A small-molecule ligand and the protein it binds are described below.
Small molecule (SMILES): Nc1nc(=O)c2ncn([C@@H]3O[C@H](CO[P](=O)(O)O[C@H]4[C@@H](O)[C@H](n5cnc6c(N)ncnc65)O[C@@H]4CO[P](=O)(O)O[C@@H]4[C@@H](O)[C@H](n5cnc6c(N)ncnc65)O[C@@H]4COP(=O)=O)[C@@H](O)[C@H]3O)c2[nH]1

Binding-site contacts:
Ligand atom N7 contacts residue TYR85 of chain 16.E at 3.7 Å.
Ligand atom C6 contacts residue VAL29 of chain 16.E at 4.1 Å (hydrophobic).
Ligand atom C6 contacts residue LYS61 of chain 16.E at 3.8 Å.
Ligand atom C6 contacts residue SER47 of chain 16.E at 3.9 Å.
Ligand atom O6 contacts residue LYS61 of chain 16.E at 3.0 Å (salt-bridge).
Ligand atom N9 contacts residue LYS61 of chain 16.E at 3.7 Å.
Ligand atom C6 contacts residue THR45 of chain 16.E at 3.1 Å.
Ligand atom C5 contacts residue VAL29 of chain 16.E at 4.0 Å (hydrophobic).
Ligand atom N9 contacts residue TYR85 of chain 16.E at 4.0 Å.
Ligand atom C5' contacts residue TYR85 of chain 16.E at 4.0 Å (hydrophobic).
Ligand atom C5 contacts residue TYR85 of chain 16.E at 3.5 Å (hydrophobic).
Ligand atom OP1 contacts residue LYS43 of chain 16.E at 2.9 Å (salt-bridge).
Ligand atom C8 contacts residue TYR85 of chain 16.E at 3.8 Å (hydrophobic).
Ligand atom N7 contacts residue LYS61 of chain 16.E at 3.7 Å.
Ligand atom N6 contacts residue THR45 of chain 16.E at 2.5 Å (h-bond).
Ligand atom C6 contacts residue THR59 of chain 16.E at 3.6 Å.
Ligand atom OP2 contacts residue LYS43 of chain 16.E at 2.7 Å (salt-bridge).
Ligand atom N6 contacts residue THR59 of chain 16.E at 2.8 Å (h-bond).
Ligand atom N6 contacts residue SER47 of chain 16.E at 4.1 Å.
Ligand atom N6 contacts residue THR91 of chain 11.E at 3.5 Å (h-bond).
Ligand atom P contacts residue TYR85 of chain 16.E at 3.7 Å.
Ligand atom OP2 contacts residue GLU63 of chain 16.E at 3.6 Å (salt-bridge).
Ligand atom N6 contacts residue LYS61 of chain 16.E at 4.1 Å.
Ligand atom OP1 contacts residue TYR85 of chain 16.E at 3.5 Å (h-bond).
Ligand atom C8 contacts residue THR45 of chain 16.E at 3.8 Å.
Ligand atom C4 contacts residue LYS61 of chain 16.E at 3.7 Å.
Ligand atom C5 contacts residue THR45 of chain 16.E at 3.1 Å.
Ligand atom N1 contacts residue THR59 of chain 16.E at 3.5 Å.
Ligand atom N6 contacts residue TYR85 of chain 16.E at 3.4 Å.
Ligand atom C2 contacts residue THR59 of chain 16.E at 4.1 Å.
Ligand atom N1 contacts residue SER47 of chain 16.E at 2.9 Å (h-bond).
Ligand atom C6 contacts residue TYR85 of chain 16.E at 3.4 Å (hydrophobic).
Ligand atom C5 contacts residue LYS61 of chain 16.E at 3.7 Å.
Ligand atom P contacts residue LYS43 of chain 16.E at 3.2 Å.
Ligand atom N1 contacts residue TYR85 of chain 16.E at 3.5 Å.
Ligand atom C2 contacts residue SER47 of chain 16.E at 3.4 Å.
Ligand atom C8 contacts residue LYS61 of chain 16.E at 3.7 Å.
Ligand atom N6 contacts residue CYS46 of chain 16.E at 3.4 Å (h-bond).
Ligand atom N7 contacts residue THR45 of chain 16.E at 2.5 Å (h-bond).
Ligand atom C4 contacts residue TYR85 of chain 16.E at 3.8 Å (hydrophobic).

Sequence of chain 16.E:
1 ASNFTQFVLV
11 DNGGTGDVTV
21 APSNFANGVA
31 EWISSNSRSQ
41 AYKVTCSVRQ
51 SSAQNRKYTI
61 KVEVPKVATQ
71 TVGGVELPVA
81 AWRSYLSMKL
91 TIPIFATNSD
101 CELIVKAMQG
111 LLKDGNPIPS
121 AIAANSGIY

Sequence of chain 11.E:
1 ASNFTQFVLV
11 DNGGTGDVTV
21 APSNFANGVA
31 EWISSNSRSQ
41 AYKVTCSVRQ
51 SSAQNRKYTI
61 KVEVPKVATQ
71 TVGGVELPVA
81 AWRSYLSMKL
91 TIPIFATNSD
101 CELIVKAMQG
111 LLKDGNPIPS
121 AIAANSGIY